Binding-site contacts:
Ligand atom O5 contacts residue THR886 of chain 1.B at 3.8 Å.
Ligand atom C8 contacts residue GLN1023 of chain 1.B at 3.8 Å.
Ligand atom C8 contacts residue ASN884 of chain 1.B at 4.5 Å.
Ligand atom N2 contacts residue GLN1023 of chain 1.B at 3.9 Å.
Ligand atom C4 contacts residue ASN884 of chain 1.B at 4.4 Å.
Ligand atom C3 contacts residue ASN884 of chain 1.B at 3.8 Å.
Ligand atom N2 contacts residue ASN884 of chain 1.B at 2.9 Å (h-bond).
Ligand atom C5 contacts residue ASN884 of chain 1.B at 3.7 Å.
Ligand atom O7 contacts residue ASN884 of chain 1.B at 3.7 Å.
Ligand atom C6 contacts residue GLN1023 of chain 1.B at 3.7 Å.
Ligand atom C2 contacts residue ASN884 of chain 1.B at 2.5 Å.
Ligand atom C7 contacts residue ASN884 of chain 1.B at 3.5 Å.
Ligand atom O6 contacts residue THR886 of chain 1.B at 4.2 Å.
Ligand atom C7 contacts residue GLN1023 of chain 1.B at 4.4 Å.
Ligand atom C6 contacts residue THR886 of chain 1.B at 4.4 Å.
Ligand atom C5 contacts residue THR886 of chain 1.B at 3.7 Å.
Ligand atom C1 contacts residue THR886 of chain 1.B at 3.8 Å.
Ligand atom O5 contacts residue ASN884 of chain 1.B at 2.4 Å (h-bond).
Ligand atom C1 contacts residue ASN884 of chain 1.B at 1.4 Å.
Ligand atom O6 contacts residue GLN1023 of chain 1.B at 3.6 Å.

This small molecule binds to this protein.
Small molecule (SMILES): CC(=O)N[C@H]1[C@H](O[C@H]2[C@H](O)[C@@H](NC(C)=O)CO[C@@H]2CO)O[C@H](CO)[C@@H](O[C@@H]2O[C@H](CO)[C@@H](O)[C@H](O)[C@@H]2O)[C@@H]1O

Sequence of chain 1.B:
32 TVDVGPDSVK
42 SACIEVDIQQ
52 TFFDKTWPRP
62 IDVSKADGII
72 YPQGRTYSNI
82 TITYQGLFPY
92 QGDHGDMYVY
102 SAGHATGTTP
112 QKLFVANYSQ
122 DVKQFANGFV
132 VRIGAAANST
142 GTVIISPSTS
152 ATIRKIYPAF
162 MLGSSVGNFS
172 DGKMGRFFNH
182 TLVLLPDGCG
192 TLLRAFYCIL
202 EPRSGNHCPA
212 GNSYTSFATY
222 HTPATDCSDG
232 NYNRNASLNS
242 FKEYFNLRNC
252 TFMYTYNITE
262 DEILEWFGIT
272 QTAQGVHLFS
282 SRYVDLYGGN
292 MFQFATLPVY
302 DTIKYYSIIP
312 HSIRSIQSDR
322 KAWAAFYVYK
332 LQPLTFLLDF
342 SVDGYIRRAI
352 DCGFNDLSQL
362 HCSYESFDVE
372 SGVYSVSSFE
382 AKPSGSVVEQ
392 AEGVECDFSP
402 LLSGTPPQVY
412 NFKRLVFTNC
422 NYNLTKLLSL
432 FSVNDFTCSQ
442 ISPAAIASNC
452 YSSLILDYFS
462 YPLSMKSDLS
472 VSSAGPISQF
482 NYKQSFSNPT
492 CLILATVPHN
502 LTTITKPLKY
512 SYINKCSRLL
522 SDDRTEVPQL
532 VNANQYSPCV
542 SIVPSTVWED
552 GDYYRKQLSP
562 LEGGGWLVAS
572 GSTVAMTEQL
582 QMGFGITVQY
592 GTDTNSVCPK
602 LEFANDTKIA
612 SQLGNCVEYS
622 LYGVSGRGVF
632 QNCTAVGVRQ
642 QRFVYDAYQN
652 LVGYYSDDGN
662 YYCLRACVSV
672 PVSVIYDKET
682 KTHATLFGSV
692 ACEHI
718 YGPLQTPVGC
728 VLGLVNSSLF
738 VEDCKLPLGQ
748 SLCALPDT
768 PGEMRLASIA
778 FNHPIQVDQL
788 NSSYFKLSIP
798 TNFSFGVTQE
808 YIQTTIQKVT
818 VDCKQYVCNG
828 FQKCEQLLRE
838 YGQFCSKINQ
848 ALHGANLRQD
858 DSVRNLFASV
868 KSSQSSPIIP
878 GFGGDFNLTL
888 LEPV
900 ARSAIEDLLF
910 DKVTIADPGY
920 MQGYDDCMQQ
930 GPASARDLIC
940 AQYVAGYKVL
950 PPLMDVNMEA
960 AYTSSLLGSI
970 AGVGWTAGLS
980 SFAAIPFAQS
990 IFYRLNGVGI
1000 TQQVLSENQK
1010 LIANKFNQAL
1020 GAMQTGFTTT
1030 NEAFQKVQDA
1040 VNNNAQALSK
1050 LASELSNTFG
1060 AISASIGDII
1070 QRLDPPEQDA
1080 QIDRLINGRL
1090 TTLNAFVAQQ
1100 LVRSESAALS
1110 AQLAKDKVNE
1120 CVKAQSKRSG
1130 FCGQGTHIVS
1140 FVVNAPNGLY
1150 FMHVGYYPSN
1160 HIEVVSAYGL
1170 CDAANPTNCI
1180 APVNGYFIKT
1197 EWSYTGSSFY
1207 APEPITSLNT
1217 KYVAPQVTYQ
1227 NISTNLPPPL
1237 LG